Sequence of chain 1.A:
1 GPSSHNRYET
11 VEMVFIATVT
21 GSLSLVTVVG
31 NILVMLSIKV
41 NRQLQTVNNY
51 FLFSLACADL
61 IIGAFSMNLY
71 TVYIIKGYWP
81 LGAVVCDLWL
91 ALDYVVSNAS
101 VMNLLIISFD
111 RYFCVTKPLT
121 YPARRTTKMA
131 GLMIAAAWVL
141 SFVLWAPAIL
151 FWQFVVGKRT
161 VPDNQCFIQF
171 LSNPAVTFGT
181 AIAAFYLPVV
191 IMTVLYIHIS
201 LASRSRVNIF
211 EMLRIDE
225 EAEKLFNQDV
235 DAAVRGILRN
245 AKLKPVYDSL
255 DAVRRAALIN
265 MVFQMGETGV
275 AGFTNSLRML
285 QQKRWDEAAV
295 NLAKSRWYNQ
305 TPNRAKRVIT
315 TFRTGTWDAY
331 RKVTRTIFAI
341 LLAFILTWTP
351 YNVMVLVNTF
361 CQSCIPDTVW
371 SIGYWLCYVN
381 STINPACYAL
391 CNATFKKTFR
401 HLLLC

The small molecule below binds the protein below.
Small molecule (SMILES): C[N+]1(C)[C@@H]2CC(OC(=O)C(O)(c3cccs3)c3cccs3)C[C@H]1[C@@H]1O[C@@H]12

Binding-site contacts:
Ligand atom C41 contacts residue TYR94 of chain 1.A at 3.7 Å (hydrophobic).
Ligand atom C3 contacts residue TYR374 of chain 1.A at 3.4 Å (hydrophobic).
Ligand atom C42 contacts residue TRP145 of chain 1.A at 3.5 Å (hydrophobic).
Ligand atom C8 contacts residue SER97 of chain 1.A at 3.4 Å.
Ligand atom C12 contacts residue SER97 of chain 1.A at 3.5 Å.
Ligand atom O33 contacts residue PHE185 of chain 1.A at 3.3 Å.
Ligand atom C4 contacts residue TYR351 of chain 1.A at 3.7 Å (hydrophobic).
Ligand atom C41 contacts residue TRP145 of chain 1.A at 3.9 Å (hydrophobic).
Ligand atom O33 contacts residue ASN352 of chain 1.A at 2.7 Å (h-bond).
Ligand atom C28 contacts residue ASN352 of chain 1.A at 3.7 Å.
Ligand atom C12 contacts residue ASP93 of chain 1.A at 3.5 Å.
Ligand atom S44 contacts residue TRP348 of chain 1.A at 3.7 Å.
Ligand atom C34 contacts residue TYR351 of chain 1.A at 3.5 Å (hydrophobic).
Ligand atom C6 contacts residue TRP348 of chain 1.A at 3.9 Å (hydrophobic).
Ligand atom C1 contacts residue TYR374 of chain 1.A at 3.5 Å (hydrophobic).
Ligand atom O10 contacts residue TYR94 of chain 1.A at 3.4 Å.
Ligand atom O11 contacts residue TYR351 of chain 1.A at 3.8 Å.
Ligand atom C5 contacts residue TYR351 of chain 1.A at 3.8 Å (hydrophobic).
Ligand atom C36 contacts residue THR177 of chain 1.A at 3.5 Å.
Ligand atom C42 contacts residue TYR94 of chain 1.A at 3.6 Å (hydrophobic).
Ligand atom O29 contacts residue TRP348 of chain 1.A at 3.8 Å.
Ligand atom C9 contacts residue TYR94 of chain 1.A at 3.3 Å (hydrophobic).
Ligand atom O29 contacts residue TYR351 of chain 1.A at 3.7 Å.
Ligand atom S37 contacts residue ALA181 of chain 1.A at 3.8 Å.
Ligand atom C1 contacts residue CYS377 of chain 1.A at 3.6 Å (hydrophobic).
Ligand atom C3 contacts residue TYR94 of chain 1.A at 3.8 Å (hydrophobic).
Ligand atom C30 contacts residue ASN352 of chain 1.A at 3.6 Å.
Ligand atom C35 contacts residue THR177 of chain 1.A at 3.9 Å.
Ligand atom C43 contacts residue ASN98 of chain 1.A at 3.7 Å.
Ligand atom C12 contacts residue TYR374 of chain 1.A at 3.7 Å (hydrophobic).
Ligand atom O10 contacts residue ASP93 of chain 1.A at 3.6 Å.
Ligand atom S37 contacts residue THR180 of chain 1.A at 3.6 Å.
Ligand atom O10 contacts residue SER97 of chain 1.A at 3.4 Å (h-bond).
Ligand atom S44 contacts residue ALA184 of chain 1.A at 3.7 Å.
Ligand atom C1 contacts residue TYR378 of chain 1.A at 3.9 Å (hydrophobic).
Ligand atom C4 contacts residue TYR374 of chain 1.A at 3.5 Å (hydrophobic).
Ligand atom C6 contacts residue CYS377 of chain 1.A at 3.7 Å (hydrophobic).
Ligand atom O29 contacts residue ASN352 of chain 1.A at 3.0 Å (h-bond).
Ligand atom C7 contacts residue SER97 of chain 1.A at 3.5 Å.
Ligand atom C12 contacts residue TYR378 of chain 1.A at 3.6 Å (hydrophobic).